Binding-site contacts:
Ligand atom C1 contacts residue ASN53 of chain 1.F at 1.4 Å.
Ligand atom C7 contacts residue ASN53 of chain 1.F at 3.5 Å.
Ligand atom N2 contacts residue ASN53 of chain 1.F at 2.7 Å (h-bond).
Ligand atom C3 contacts residue ASN53 of chain 1.F at 3.8 Å.
Ligand atom C5 contacts residue ASN53 of chain 1.F at 3.7 Å.
Ligand atom O7 contacts residue ASN53 of chain 1.F at 3.7 Å.
Ligand atom C2 contacts residue ASN53 of chain 1.F at 2.6 Å.
Ligand atom O5 contacts residue ASN53 of chain 1.F at 2.4 Å (h-bond).
Ligand atom C4 contacts residue ASN53 of chain 1.F at 4.3 Å.
Ligand atom C8 contacts residue PRO48 of chain 1.F at 3.6 Å (hydrophobic).
Ligand atom N2 contacts residue LEU46 of chain 1.F at 4.1 Å.
Ligand atom C8 contacts residue ASN53 of chain 1.F at 3.9 Å.

A protein and the small-molecule ligand that binds it are described below.
Small molecule (SMILES): CC(=O)N[C@@H]1[C@@H](O)[C@H](O)[C@@H](CO)O[C@H]1O

Sequence of chain 1.F:
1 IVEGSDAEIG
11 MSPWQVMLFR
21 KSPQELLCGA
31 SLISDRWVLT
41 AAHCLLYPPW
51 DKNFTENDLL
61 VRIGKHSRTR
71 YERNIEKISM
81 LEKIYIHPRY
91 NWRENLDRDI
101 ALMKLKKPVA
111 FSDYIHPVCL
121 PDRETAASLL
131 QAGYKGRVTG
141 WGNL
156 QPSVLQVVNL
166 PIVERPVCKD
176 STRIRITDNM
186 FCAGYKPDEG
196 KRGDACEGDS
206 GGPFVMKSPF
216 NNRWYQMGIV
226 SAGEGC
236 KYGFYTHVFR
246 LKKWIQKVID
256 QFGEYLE